Sequence of chain 7.F:
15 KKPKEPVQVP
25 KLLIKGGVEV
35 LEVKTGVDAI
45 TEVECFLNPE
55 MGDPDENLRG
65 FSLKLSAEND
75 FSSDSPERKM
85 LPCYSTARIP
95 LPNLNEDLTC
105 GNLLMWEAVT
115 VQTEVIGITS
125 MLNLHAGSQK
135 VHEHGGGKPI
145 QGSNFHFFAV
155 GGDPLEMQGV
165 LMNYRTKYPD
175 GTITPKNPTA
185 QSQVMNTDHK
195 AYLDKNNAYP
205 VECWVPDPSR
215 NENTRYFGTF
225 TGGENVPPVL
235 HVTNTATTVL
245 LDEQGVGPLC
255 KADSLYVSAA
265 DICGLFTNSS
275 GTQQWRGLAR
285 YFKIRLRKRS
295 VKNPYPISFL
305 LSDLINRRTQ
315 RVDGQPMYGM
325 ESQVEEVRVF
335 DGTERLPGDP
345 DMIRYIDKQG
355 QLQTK

Sequence of chain 10.F:
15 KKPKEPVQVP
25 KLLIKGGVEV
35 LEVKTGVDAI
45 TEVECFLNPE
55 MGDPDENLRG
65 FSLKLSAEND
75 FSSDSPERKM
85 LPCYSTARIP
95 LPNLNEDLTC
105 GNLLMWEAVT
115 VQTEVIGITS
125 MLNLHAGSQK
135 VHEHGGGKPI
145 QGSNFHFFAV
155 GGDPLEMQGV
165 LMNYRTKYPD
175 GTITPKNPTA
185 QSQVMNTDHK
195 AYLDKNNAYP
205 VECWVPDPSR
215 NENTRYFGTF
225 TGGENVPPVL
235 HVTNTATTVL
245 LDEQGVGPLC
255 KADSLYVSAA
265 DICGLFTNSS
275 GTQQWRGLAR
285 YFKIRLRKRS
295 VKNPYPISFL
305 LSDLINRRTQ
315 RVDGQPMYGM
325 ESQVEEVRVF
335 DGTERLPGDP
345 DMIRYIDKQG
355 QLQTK

This protein binds this small molecule.
Small molecule (SMILES): CC(=O)N[C@H]1[C@H]([C@H](O)[C@H](O)CO)O[C@@](O[C@H](CO)[C@@H](O)[C@@H]2O[C@@H](C(=O)O)C[C@H](O)[C@H]2NC(C)=O)(C(=O)O)C[C@@H]1O

Sequence of chain 6.F:
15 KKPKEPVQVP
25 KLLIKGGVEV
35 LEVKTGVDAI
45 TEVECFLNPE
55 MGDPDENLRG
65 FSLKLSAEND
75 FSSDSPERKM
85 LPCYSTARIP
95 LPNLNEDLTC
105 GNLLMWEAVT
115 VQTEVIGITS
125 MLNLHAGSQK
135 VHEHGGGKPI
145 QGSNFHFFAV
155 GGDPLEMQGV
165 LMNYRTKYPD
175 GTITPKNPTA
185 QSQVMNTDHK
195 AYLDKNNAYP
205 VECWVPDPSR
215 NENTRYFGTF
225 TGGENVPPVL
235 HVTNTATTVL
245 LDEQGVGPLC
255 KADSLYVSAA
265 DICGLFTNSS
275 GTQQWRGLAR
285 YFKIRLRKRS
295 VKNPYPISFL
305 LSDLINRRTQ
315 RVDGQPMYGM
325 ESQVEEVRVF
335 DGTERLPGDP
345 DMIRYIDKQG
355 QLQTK

Binding-site contacts:
Ligand atom C8 contacts residue LYS68 of chain 6.F at 3.5 Å.
Ligand atom O8 contacts residue GLN278 of chain 6.F at 3.5 Å (h-bond).
Ligand atom C6 contacts residue ASN272 of chain 6.F at 3.6 Å.
Ligand atom O1B contacts residue ASN272 of chain 6.F at 3.4 Å (h-bond).
Ligand atom C11 contacts residue ASN272 of chain 6.F at 3.6 Å.
Ligand atom N5 contacts residue ASN272 of chain 6.F at 3.2 Å (h-bond).
Ligand atom C11 contacts residue THR276 of chain 6.F at 3.2 Å.
Ligand atom C7 contacts residue GLN278 of chain 6.F at 3.9 Å.
Ligand atom O1B contacts residue LYS68 of chain 6.F at 3.0 Å (salt-bridge).
Ligand atom O9 contacts residue LYS68 of chain 6.F at 2.5 Å (salt-bridge).
Ligand atom C11 contacts residue GLN278 of chain 6.F at 3.5 Å.
Ligand atom O7 contacts residue LEU62 of chain 6.F at 3.9 Å.
Ligand atom C11 contacts residue PHE75 of chain 10.F at 3.5 Å (hydrophobic).
Ligand atom O4 contacts residue ASP74 of chain 10.F at 4.0 Å.
Ligand atom C11 contacts residue PHE270 of chain 6.F at 3.9 Å (hydrophobic).
Ligand atom C1 contacts residue THR276 of chain 6.F at 3.1 Å.
Ligand atom C11 contacts residue PHE65 of chain 6.F at 4.0 Å (hydrophobic).
Ligand atom C8 contacts residue GLN278 of chain 6.F at 3.7 Å.
Ligand atom O1A contacts residue THR276 of chain 6.F at 3.3 Å (h-bond).
Ligand atom O10 contacts residue PHE75 of chain 10.F at 3.9 Å.
Ligand atom O8 contacts residue THR276 of chain 6.F at 3.9 Å.
Ligand atom C6 contacts residue LYS68 of chain 6.F at 4.0 Å.
Ligand atom O8 contacts residue LYS68 of chain 6.F at 3.1 Å.
Ligand atom O8 contacts residue ASN272 of chain 6.F at 3.3 Å (h-bond).
Ligand atom C9 contacts residue LEU67 of chain 6.F at 3.4 Å (hydrophobic).
Ligand atom O1A contacts residue ASN272 of chain 6.F at 4.1 Å.
Ligand atom C1 contacts residue ASN272 of chain 6.F at 3.9 Å.
Ligand atom C11 contacts residue LEU62 of chain 6.F at 3.9 Å (hydrophobic).
Ligand atom N5 contacts residue GLN278 of chain 6.F at 3.9 Å.
Ligand atom C11 contacts residue HIS138 of chain 7.F at 3.1 Å.
Ligand atom C9 contacts residue LYS68 of chain 6.F at 3.6 Å.
Ligand atom C10 contacts residue ASN272 of chain 6.F at 3.9 Å.
Ligand atom C10 contacts residue LEU62 of chain 6.F at 3.6 Å (hydrophobic).
Ligand atom C10 contacts residue GLN278 of chain 6.F at 4.1 Å.
Ligand atom O9 contacts residue GLN278 of chain 6.F at 4.1 Å.
Ligand atom O10 contacts residue LEU62 of chain 6.F at 3.2 Å.
Ligand atom O1B contacts residue THR276 of chain 6.F at 2.4 Å (h-bond).
Ligand atom C9 contacts residue GLN278 of chain 6.F at 3.3 Å.
Ligand atom O9 contacts residue LEU67 of chain 6.F at 2.3 Å.
Ligand atom O1A contacts residue SER274 of chain 6.F at 3.8 Å.